This protein binds this small molecule.
Small molecule (SMILES): CC(C)C[C@H](NC(=O)[C@H](Cc1ccccc1)N=[N+]=[N-])C(=O)NCC(=O)N[C@H](CCS(C)(=O)=O)Cc1ccc(CN)cc1

Sequence of chain 1.L:
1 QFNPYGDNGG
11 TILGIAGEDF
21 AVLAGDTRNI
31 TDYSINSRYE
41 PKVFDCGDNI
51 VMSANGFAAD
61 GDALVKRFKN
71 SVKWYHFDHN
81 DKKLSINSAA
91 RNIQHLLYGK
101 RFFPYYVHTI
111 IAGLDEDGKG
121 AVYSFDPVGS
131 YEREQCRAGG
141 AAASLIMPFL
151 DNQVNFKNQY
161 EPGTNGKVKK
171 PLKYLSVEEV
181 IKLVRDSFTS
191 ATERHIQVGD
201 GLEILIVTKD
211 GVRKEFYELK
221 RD

Sequence of chain 1.K:
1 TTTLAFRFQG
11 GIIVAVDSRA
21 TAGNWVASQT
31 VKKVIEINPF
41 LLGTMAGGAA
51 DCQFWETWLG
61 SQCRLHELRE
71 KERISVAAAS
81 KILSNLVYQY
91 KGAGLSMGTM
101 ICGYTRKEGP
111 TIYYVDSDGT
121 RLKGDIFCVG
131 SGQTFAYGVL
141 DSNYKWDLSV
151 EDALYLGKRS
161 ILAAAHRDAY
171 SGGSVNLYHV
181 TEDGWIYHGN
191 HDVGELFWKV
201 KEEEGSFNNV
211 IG

Binding-site contacts:
Ligand atom N45 contacts residue GLN53 of chain 1.K at 3.2 Å (h-bond).
Ligand atom C36 contacts residue THR1 of chain 1.K at 2.4 Å.
Ligand atom N27 contacts residue THR21 of chain 1.K at 2.9 Å (h-bond).
Ligand atom C6 contacts residue TYR106 of chain 1.L at 3.9 Å (hydrophobic).
Ligand atom C18 contacts residue ASP126 of chain 1.L at 3.7 Å.
Ligand atom C17 contacts residue ALA27 of chain 1.K at 3.8 Å (hydrophobic).
Ligand atom C44 contacts residue GLN53 of chain 1.K at 3.7 Å.
Ligand atom O26 contacts residue ALA49 of chain 1.K at 3.5 Å (h-bond).
Ligand atom C46 contacts residue THR1 of chain 1.K at 1.5 Å.
Ligand atom C44 contacts residue VAL31 of chain 1.K at 3.7 Å (hydrophobic).
Ligand atom C47 contacts residue GLY47 of chain 1.K at 3.6 Å.
Ligand atom C43 contacts residue MET45 of chain 1.K at 3.7 Å (hydrophobic).
Ligand atom O34 contacts residue THR21 of chain 1.K at 2.9 Å (h-bond).
Ligand atom C37 contacts residue LYS33 of chain 1.K at 3.8 Å.
Ligand atom O49 contacts residue SER131 of chain 1.K at 2.8 Å (h-bond).
Ligand atom C42 contacts residue MET45 of chain 1.K at 3.6 Å (hydrophobic).
Ligand atom N45 contacts residue VAL31 of chain 1.K at 3.6 Å.
Ligand atom C38 contacts residue LYS33 of chain 1.K at 3.8 Å.
Ligand atom C33 contacts residue GLY47 of chain 1.K at 3.7 Å.
Ligand atom N35 contacts residue THR1 of chain 1.K at 3.7 Å.
Ligand atom C47 contacts residue THR1 of chain 1.K at 2.6 Å.
Ligand atom C19 contacts residue ALA27 of chain 1.K at 3.8 Å (hydrophobic).
Ligand atom S48 contacts residue THR1 of chain 1.K at 3.6 Å.
Ligand atom C28 contacts residue GLY47 of chain 1.K at 3.4 Å.
Ligand atom C41 contacts residue ALA49 of chain 1.K at 3.7 Å (hydrophobic).
Ligand atom C41 contacts residue VAL31 of chain 1.K at 3.7 Å (hydrophobic).
Ligand atom C40 contacts residue ALA49 of chain 1.K at 3.5 Å (hydrophobic).
Ligand atom N45 contacts residue GLU132 of chain 1.L at 3.7 Å.
Ligand atom O34 contacts residue ALA20 of chain 1.K at 3.5 Å.
Ligand atom C40 contacts residue VAL31 of chain 1.K at 3.5 Å (hydrophobic).
Ligand atom O49 contacts residue THR1 of chain 1.K at 2.7 Å (h-bond).
Ligand atom C37 contacts residue GLY47 of chain 1.K at 3.7 Å.
Ligand atom C39 contacts residue ALA49 of chain 1.K at 3.9 Å (hydrophobic).
Ligand atom N35 contacts residue GLY47 of chain 1.K at 2.9 Å (h-bond).
Ligand atom N45 contacts residue SER130 of chain 1.L at 3.3 Å (h-bond).
Ligand atom C25 contacts residue THR21 of chain 1.K at 3.6 Å.
Ligand atom C37 contacts residue THR1 of chain 1.K at 2.8 Å.
Ligand atom C15 contacts residue THR21 of chain 1.K at 3.4 Å.
Ligand atom N14 contacts residue ASP126 of chain 1.L at 3.6 Å (salt-bridge).
Ligand atom C36 contacts residue GLY47 of chain 1.K at 3.8 Å.